Binding-site contacts:
Ligand atom O7 contacts residue ASN19 of chain 19.T at 4.1 Å.
Ligand atom O5 contacts residue ASN19 of chain 19.T at 2.8 Å (h-bond).
Ligand atom C8 contacts residue ASN19 of chain 19.T at 4.3 Å.
Ligand atom C3 contacts residue ASN19 of chain 19.T at 4.1 Å.
Ligand atom C2 contacts residue ASN19 of chain 19.T at 3.0 Å.
Ligand atom C5 contacts residue ASN19 of chain 19.T at 3.8 Å.
Ligand atom C7 contacts residue ASN19 of chain 19.T at 3.6 Å.
Ligand atom N2 contacts residue ASN19 of chain 19.T at 3.1 Å (h-bond).
Ligand atom C1 contacts residue ASN19 of chain 19.T at 1.7 Å.

This protein binds this small molecule.
Small molecule (SMILES): CC(=O)N[C@H]1[C@H](O[C@H]2[C@H](O)[C@@H](NC(C)=O)CO[C@@H]2CO)O[C@H](CO)[C@@H](O)[C@@H]1O

Sequence of chain 19.T:
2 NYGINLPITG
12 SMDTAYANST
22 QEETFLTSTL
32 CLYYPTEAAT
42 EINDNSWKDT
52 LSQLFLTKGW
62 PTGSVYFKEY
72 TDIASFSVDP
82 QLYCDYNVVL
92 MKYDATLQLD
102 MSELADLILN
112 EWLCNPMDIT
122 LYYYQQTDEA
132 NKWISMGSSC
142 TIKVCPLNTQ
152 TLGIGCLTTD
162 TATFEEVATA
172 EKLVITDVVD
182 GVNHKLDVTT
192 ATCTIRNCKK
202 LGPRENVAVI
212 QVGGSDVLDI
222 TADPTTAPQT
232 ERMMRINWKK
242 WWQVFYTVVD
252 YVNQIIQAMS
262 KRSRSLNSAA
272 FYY